The small molecule below binds the protein below.
Small molecule (SMILES): CCOC(=O)CC[C@H](C[C@@H]1CCNC1=O)NC(=O)[C@@H](CC(=O)[C@@H](NC(=O)c1cc(C)on1)C(C)C)Cc1ccc(F)cc1

Sequence of chain 1.B:
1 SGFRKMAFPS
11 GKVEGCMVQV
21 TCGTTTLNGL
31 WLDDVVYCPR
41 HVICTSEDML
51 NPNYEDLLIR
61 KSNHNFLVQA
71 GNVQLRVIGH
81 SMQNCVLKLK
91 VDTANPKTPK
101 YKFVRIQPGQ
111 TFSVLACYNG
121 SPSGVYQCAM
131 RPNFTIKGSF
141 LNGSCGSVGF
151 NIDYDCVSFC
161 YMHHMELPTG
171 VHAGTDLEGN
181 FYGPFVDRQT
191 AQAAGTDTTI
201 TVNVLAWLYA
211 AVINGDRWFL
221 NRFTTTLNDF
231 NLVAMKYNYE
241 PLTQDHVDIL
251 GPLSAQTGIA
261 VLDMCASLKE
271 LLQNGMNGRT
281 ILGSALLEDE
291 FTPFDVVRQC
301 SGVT

Sequence of chain 1.A:
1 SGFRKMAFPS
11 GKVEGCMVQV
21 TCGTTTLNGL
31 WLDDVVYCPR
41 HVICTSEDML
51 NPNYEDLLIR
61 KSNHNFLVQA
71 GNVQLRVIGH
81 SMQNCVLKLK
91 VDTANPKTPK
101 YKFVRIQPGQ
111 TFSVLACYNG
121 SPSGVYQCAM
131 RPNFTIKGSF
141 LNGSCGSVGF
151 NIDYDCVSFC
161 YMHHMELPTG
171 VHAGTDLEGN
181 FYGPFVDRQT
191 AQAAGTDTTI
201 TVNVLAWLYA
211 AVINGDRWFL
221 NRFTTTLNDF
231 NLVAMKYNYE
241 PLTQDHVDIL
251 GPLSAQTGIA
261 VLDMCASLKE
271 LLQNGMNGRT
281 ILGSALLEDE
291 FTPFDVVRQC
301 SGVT

Binding-site contacts:
Ligand atom C4 contacts residue THR190 of chain 1.B at 3.3 Å.
Ligand atom C14 contacts residue CYS145 of chain 1.B at 3.2 Å (hydrophobic).
Ligand atom C06 contacts residue MET49 of chain 1.B at 3.4 Å (hydrophobic).
Ligand atom N17 contacts residue SER1 of chain 1.A at 3.4 Å (h-bond).
Ligand atom C13 contacts residue CYS145 of chain 1.B at 2.6 Å (hydrophobic).
Ligand atom O60 contacts residue GLN189 of chain 1.B at 2.9 Å.
Ligand atom C53 contacts residue THR26 of chain 1.B at 3.0 Å.
Ligand atom O18 contacts residue HIS163 of chain 1.B at 2.8 Å (h-bond).
Ligand atom F1 contacts residue ARG188 of chain 1.B at 2.7 Å.
Ligand atom C50 contacts residue THR26 of chain 1.B at 3.1 Å.
Ligand atom C4 contacts residue PRO168 of chain 1.B at 3.3 Å (hydrophobic).
Ligand atom O4 contacts residue THR190 of chain 1.B at 2.9 Å (h-bond).
Ligand atom C78 contacts residue GLU166 of chain 1.B at 3.0 Å.
Ligand atom C20 contacts residue HIS41 of chain 1.B at 3.4 Å.
Ligand atom C20 contacts residue CYS145 of chain 1.B at 2.4 Å (hydrophobic).
Ligand atom O23 contacts residue CYS145 of chain 1.B at 3.3 Å (h-bond).
Ligand atom O23 contacts residue SER144 of chain 1.B at 3.4 Å (h-bond).
Ligand atom C11 contacts residue MET49 of chain 1.B at 3.1 Å (hydrophobic).
Ligand atom C3 contacts residue THR190 of chain 1.B at 3.2 Å.
Ligand atom O18 contacts residue HIS172 of chain 1.B at 3.3 Å.
Ligand atom N12 contacts residue CYS145 of chain 1.B at 3.0 Å (h-bond).
Ligand atom O03 contacts residue MET165 of chain 1.B at 3.2 Å.
Ligand atom N17 contacts residue PHE140 of chain 1.B at 2.9 Å (h-bond).
Ligand atom F1 contacts residue MET49 of chain 1.B at 3.2 Å.
Ligand atom C10 contacts residue HIS41 of chain 1.B at 3.4 Å.
Ligand atom C16 contacts residue GLU166 of chain 1.B at 3.5 Å.
Ligand atom F1 contacts residue ASP187 of chain 1.B at 2.3 Å.
Ligand atom O03 contacts residue GLU166 of chain 1.B at 2.8 Å (salt-bridge).
Ligand atom O23 contacts residue GLY143 of chain 1.B at 2.9 Å.
Ligand atom F1 contacts residue TYR54 of chain 1.B at 3.4 Å.
Ligand atom C09 contacts residue MET49 of chain 1.B at 3.0 Å (hydrophobic).
Ligand atom N12 contacts residue HIS164 of chain 1.B at 3.4 Å (h-bond).
Ligand atom O18 contacts residue PHE140 of chain 1.B at 3.1 Å.
Ligand atom C4 contacts residue ALA191 of chain 1.B at 3.4 Å (hydrophobic).
Ligand atom N17 contacts residue GLU166 of chain 1.B at 2.9 Å (salt-bridge).
Ligand atom N58 contacts residue GLU166 of chain 1.B at 2.7 Å (salt-bridge).
Ligand atom C57 contacts residue GLU166 of chain 1.B at 3.1 Å.
Ligand atom C10 contacts residue MET49 of chain 1.B at 3.2 Å (hydrophobic).
Ligand atom C01 contacts residue GLU166 of chain 1.B at 3.4 Å.
Ligand atom C19 contacts residue CYS145 of chain 1.B at 1.6 Å (hydrophobic).